This small molecule binds to this protein.
Small molecule (SMILES): CC(=O)N[C@H]1[C@H](O[C@H]2[C@H](O)[C@@H](NC(C)=O)CO[C@@H]2CO[C@@H]2O[C@@H](C)[C@@H](O)[C@@H](O)[C@@H]2O)O[C@H](CO)[C@@H](O)[C@@H]1O

Sequence of chain 1.B:
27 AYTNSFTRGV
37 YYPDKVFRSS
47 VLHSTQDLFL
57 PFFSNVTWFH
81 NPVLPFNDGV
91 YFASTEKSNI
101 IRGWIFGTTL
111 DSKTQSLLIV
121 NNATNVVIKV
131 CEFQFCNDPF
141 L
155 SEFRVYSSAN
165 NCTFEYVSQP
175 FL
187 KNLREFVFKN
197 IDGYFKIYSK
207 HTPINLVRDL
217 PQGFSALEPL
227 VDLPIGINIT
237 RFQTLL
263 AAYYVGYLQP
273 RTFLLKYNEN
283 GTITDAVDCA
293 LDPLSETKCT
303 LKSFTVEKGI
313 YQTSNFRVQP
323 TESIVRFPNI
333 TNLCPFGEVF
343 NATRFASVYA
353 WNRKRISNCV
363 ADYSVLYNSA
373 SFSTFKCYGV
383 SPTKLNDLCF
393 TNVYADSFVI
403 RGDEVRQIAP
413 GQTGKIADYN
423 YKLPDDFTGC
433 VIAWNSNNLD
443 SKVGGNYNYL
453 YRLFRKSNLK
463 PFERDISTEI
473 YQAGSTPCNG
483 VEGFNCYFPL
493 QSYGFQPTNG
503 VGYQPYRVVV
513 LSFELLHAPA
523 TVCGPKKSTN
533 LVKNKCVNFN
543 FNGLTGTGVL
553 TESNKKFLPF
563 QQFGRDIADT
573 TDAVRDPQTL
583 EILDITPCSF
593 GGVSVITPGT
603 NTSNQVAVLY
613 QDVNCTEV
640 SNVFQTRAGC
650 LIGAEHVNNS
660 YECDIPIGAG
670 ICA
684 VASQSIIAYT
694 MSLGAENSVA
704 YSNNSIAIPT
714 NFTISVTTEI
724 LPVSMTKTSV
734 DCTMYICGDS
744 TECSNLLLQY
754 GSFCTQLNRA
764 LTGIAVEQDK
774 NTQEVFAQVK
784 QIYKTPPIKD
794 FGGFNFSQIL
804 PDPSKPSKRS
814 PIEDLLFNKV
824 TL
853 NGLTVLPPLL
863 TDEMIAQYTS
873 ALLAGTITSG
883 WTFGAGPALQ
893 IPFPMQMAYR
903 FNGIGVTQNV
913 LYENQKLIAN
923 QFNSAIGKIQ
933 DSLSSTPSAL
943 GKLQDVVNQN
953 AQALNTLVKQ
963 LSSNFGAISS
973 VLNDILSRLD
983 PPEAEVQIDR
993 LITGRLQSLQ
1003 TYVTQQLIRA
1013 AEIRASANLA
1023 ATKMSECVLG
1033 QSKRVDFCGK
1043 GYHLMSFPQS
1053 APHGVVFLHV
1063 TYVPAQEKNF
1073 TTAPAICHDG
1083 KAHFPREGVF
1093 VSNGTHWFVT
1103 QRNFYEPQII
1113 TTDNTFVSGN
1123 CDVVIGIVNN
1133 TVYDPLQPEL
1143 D

Sequence of chain 1.F:
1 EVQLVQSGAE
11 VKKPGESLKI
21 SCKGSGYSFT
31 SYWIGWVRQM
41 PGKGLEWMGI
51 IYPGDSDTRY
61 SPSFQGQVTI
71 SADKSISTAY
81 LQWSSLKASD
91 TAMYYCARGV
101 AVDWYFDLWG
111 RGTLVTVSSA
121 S

Binding-site contacts:
Ligand atom O7 contacts residue GLY339 of chain 1.B at 3.5 Å (h-bond).
Ligand atom C5 contacts residue ARG59 of chain 1.F at 3.9 Å.
Ligand atom O4 contacts residue SER98 of chain 1.G at 3.9 Å.
Ligand atom C6 contacts residue ARG59 of chain 1.F at 3.8 Å.
Ligand atom C2 contacts residue TYR60 of chain 1.F at 4.0 Å (hydrophobic).
Ligand atom C4 contacts residue TYR60 of chain 1.F at 4.1 Å (hydrophobic).
Ligand atom C1 contacts residue ASN343 of chain 1.B at 1.4 Å.
Ligand atom C7 contacts residue ASN343 of chain 1.B at 3.2 Å.
Ligand atom O2 contacts residue GLN65 of chain 1.F at 2.9 Å (h-bond).
Ligand atom O3 contacts residue GLN65 of chain 1.F at 2.9 Å (h-bond).
Ligand atom O5 contacts residue ASN343 of chain 1.B at 2.3 Å (h-bond).
Ligand atom C2 contacts residue GLN65 of chain 1.F at 4.0 Å.
Ligand atom O7 contacts residue SER371 of chain 1.B at 3.4 Å (h-bond).
Ligand atom C8 contacts residue VAL367 of chain 1.B at 3.9 Å (hydrophobic).
Ligand atom C7 contacts residue SER371 of chain 1.B at 3.7 Å.
Ligand atom C1 contacts residue TYR60 of chain 1.F at 4.0 Å (hydrophobic).
Ligand atom N2 contacts residue ASN343 of chain 1.B at 3.0 Å (h-bond).
Ligand atom C5 contacts residue GLN65 of chain 1.F at 3.8 Å.
Ligand atom O5 contacts residue TYR60 of chain 1.F at 3.9 Å.
Ligand atom C4 contacts residue SER98 of chain 1.G at 3.5 Å.
Ligand atom O5 contacts residue ARG59 of chain 1.F at 3.6 Å.
Ligand atom C6 contacts residue GLN65 of chain 1.F at 3.6 Å.
Ligand atom C5 contacts residue ARG59 of chain 1.F at 3.8 Å.
Ligand atom O3 contacts residue VAL367 of chain 1.B at 3.6 Å.
Ligand atom O5 contacts residue ARG59 of chain 1.F at 3.2 Å (salt-bridge).
Ligand atom O7 contacts residue PHE342 of chain 1.B at 3.5 Å.
Ligand atom C1 contacts residue ARG59 of chain 1.F at 3.9 Å.
Ligand atom C6 contacts residue SER98 of chain 1.G at 3.4 Å.
Ligand atom C8 contacts residue PHE342 of chain 1.B at 4.0 Å (hydrophobic).
Ligand atom O4 contacts residue TYR60 of chain 1.F at 2.7 Å (h-bond).
Ligand atom C3 contacts residue GLN65 of chain 1.F at 3.9 Å.
Ligand atom C3 contacts residue ASN343 of chain 1.B at 3.7 Å.
Ligand atom C5 contacts residue ASN343 of chain 1.B at 3.6 Å.
Ligand atom O7 contacts residue ASN343 of chain 1.B at 3.2 Å (h-bond).
Ligand atom O7 contacts residue PHE338 of chain 1.B at 3.3 Å (h-bond).
Ligand atom C2 contacts residue ASN343 of chain 1.B at 2.5 Å.
Ligand atom N2 contacts residue SER371 of chain 1.B at 3.7 Å.
Ligand atom C6 contacts residue ARG59 of chain 1.F at 3.5 Å.
Ligand atom C5 contacts residue SER98 of chain 1.G at 3.9 Å.
Ligand atom C8 contacts residue LEU368 of chain 1.B at 4.0 Å (hydrophobic).

Sequence of chain 1.G:
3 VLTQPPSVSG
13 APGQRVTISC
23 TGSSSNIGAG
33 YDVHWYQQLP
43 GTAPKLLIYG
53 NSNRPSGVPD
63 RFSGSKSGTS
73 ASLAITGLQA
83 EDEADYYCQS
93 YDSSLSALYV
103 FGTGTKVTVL